Sequence of chain 1.D:
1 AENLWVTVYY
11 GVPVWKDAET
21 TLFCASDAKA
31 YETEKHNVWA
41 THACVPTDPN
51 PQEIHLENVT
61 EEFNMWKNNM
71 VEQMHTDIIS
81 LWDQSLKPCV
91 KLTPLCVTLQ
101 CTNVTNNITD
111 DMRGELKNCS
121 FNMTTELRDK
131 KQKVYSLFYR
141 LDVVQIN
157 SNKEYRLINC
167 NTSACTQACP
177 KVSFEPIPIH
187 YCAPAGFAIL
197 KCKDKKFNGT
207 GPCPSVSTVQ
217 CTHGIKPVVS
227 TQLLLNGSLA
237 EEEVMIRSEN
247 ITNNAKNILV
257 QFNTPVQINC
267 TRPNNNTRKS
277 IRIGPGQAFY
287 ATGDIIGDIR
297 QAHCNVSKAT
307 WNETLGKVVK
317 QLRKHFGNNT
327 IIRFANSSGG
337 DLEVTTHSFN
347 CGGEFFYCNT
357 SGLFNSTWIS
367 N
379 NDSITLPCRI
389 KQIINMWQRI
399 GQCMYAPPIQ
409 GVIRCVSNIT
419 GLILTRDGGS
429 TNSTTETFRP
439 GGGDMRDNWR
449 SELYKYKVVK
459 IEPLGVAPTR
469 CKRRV

Binding-site contacts:
Ligand atom C8 contacts residue THR98 of chain 1.D at 4.4 Å.
Ligand atom C3 contacts residue ASN122 of chain 1.D at 3.7 Å.
Ligand atom C1 contacts residue ASN122 of chain 1.D at 1.4 Å.
Ligand atom O5 contacts residue ASN122 of chain 1.D at 2.4 Å (h-bond).
Ligand atom C7 contacts residue PHE121 of chain 1.D at 4.4 Å (hydrophobic).
Ligand atom O7 contacts residue ASN122 of chain 1.D at 3.6 Å.
Ligand atom C8 contacts residue SER120 of chain 1.D at 3.4 Å.
Ligand atom O7 contacts residue LYS133 of chain 1.D at 3.7 Å.
Ligand atom C7 contacts residue ASN122 of chain 1.D at 3.4 Å.
Ligand atom C5 contacts residue ASN122 of chain 1.D at 3.7 Å.
Ligand atom C4 contacts residue ASN122 of chain 1.D at 4.2 Å.
Ligand atom C8 contacts residue ASN122 of chain 1.D at 4.3 Å.
Ligand atom C2 contacts residue ASN122 of chain 1.D at 2.4 Å.
Ligand atom N2 contacts residue ASN122 of chain 1.D at 2.8 Å (h-bond).
Ligand atom C8 contacts residue PHE121 of chain 1.D at 3.7 Å (hydrophobic).

This protein binds this small molecule.
Small molecule (SMILES): CC(=O)N[C@H]1[C@H](O[C@H]2[C@H](O)[C@@H](NC(C)=O)CO[C@@H]2CO)O[C@H](CO)[C@@H](O)[C@@H]1O